This protein binds this small molecule.
Small molecule (SMILES): Nc1ccn([C@@H]2O[C@H](CO[P](=O)(O)O[C@H]3[C@@H](O)[C@H](n4ccc(N)nc4=O)O[C@@H]3CO[P](=O)(O)O[C@H]3[C@@H](O)[C@H](n4ccc(N)nc4=O)O[C@@H]3CO)[C@@H](O)[C@H]2O)c(=O)n1

Sequence of chain 46.C:
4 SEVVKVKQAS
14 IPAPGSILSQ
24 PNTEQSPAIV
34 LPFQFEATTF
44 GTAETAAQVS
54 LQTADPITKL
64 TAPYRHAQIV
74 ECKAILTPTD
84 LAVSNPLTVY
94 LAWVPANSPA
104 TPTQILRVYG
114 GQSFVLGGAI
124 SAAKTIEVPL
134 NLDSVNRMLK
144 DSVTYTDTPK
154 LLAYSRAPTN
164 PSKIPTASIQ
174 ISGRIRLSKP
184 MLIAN

Binding-site contacts:
Ligand atom O4' contacts residue GLU74 of chain 46.C at 3.7 Å.
Ligand atom O2' contacts residue LEU135 of chain 46.C at 4.3 Å.
Ligand atom O5' contacts residue LYS8 of chain 46.C at 4.5 Å.
Ligand atom C2' contacts residue ASN134 of chain 46.C at 4.3 Å.
Ligand atom P contacts residue LYS8 of chain 46.C at 3.0 Å.
Ligand atom O2' contacts residue GLU74 of chain 46.C at 3.2 Å.
Ligand atom O3' contacts residue ASN134 of chain 46.C at 4.2 Å.
Ligand atom C1' contacts residue GLU74 of chain 46.C at 3.8 Å.
Ligand atom OP1 contacts residue LYS8 of chain 46.C at 2.6 Å (salt-bridge).
Ligand atom OP1 contacts residue ASN134 of chain 46.C at 4.2 Å.
Ligand atom OP1 contacts residue PRO132 of chain 46.C at 3.6 Å.
Ligand atom C4' contacts residue GLU74 of chain 46.C at 3.9 Å.
Ligand atom P contacts residue LYS10 of chain 46.C at 4.0 Å.
Ligand atom OP2 contacts residue LYS8 of chain 46.C at 2.9 Å (salt-bridge).
Ligand atom O2' contacts residue ASN134 of chain 46.C at 3.2 Å (h-bond).
Ligand atom O3' contacts residue LYS8 of chain 46.C at 3.8 Å.
Ligand atom C2' contacts residue GLU74 of chain 46.C at 4.1 Å.
Ligand atom OP2 contacts residue LYS10 of chain 46.C at 2.9 Å.
Ligand atom OP1 contacts residue LYS10 of chain 46.C at 4.3 Å.